This protein binds this small molecule.
Small molecule (SMILES): C[C@@H]1O[C@@H](O[C@H]2[C@H](O)[C@@H](CO)OC[C@@H]2O)[C@@H](O)[C@H](O)[C@@H]1O

Binding-site contacts:
Ligand atom O2 contacts residue ASN405 of chain 3.A at 2.8 Å (h-bond).
Ligand atom O5 contacts residue ASP388 of chain 3.A at 4.1 Å.
Ligand atom C4 contacts residue ASN405 of chain 3.A at 4.2 Å.
Ligand atom C2 contacts residue ASN405 of chain 3.A at 2.3 Å.
Ligand atom O5 contacts residue ASN405 of chain 3.A at 2.3 Å (h-bond).
Ligand atom O2 contacts residue THR406 of chain 3.A at 4.4 Å.
Ligand atom C5 contacts residue ASP388 of chain 3.A at 3.3 Å.
Ligand atom C1 contacts residue ASN405 of chain 3.A at 1.4 Å.
Ligand atom O4 contacts residue THR390 of chain 3.A at 4.2 Å.
Ligand atom C3 contacts residue ASN405 of chain 3.A at 3.7 Å.
Ligand atom C6 contacts residue ASP388 of chain 3.A at 3.1 Å.
Ligand atom O4 contacts residue ASP388 of chain 3.A at 4.4 Å.
Ligand atom C6 contacts residue GLA8 of chain 3.C at 3.3 Å.
Ligand atom C4 contacts residue ASP388 of chain 3.A at 4.5 Å.
Ligand atom C5 contacts residue ASN405 of chain 3.A at 3.6 Å.

Sequence of chain 3.A:
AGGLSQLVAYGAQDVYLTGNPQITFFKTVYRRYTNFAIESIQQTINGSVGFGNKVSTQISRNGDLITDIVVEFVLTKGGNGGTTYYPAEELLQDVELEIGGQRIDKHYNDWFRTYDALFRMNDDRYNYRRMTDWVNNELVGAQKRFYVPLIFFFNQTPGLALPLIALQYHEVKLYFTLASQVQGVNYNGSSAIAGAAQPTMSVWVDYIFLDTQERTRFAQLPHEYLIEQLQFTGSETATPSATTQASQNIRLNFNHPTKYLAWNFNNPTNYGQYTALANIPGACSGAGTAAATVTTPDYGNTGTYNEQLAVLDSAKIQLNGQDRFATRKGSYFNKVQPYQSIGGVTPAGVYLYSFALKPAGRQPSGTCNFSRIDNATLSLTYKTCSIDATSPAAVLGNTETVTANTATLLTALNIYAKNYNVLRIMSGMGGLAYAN